This small molecule binds to this protein.
Small molecule (SMILES): Cc1ccc(C(=O)Nc2ccc(S(=O)(=O)O)c3cc(S(=O)(=O)O)cc(S(=O)(=O)O)c23)cc1NC(=O)c1cccc(N)c1

Binding-site contacts:
Ligand atom C15 contacts residue LYS578 of chain 1.D at 3.9 Å.
Ligand atom C33 contacts residue LEU759 of chain 1.D at 3.9 Å (hydrophobic).
Ligand atom C16 contacts residue ALA686 of chain 1.D at 3.8 Å (hydrophobic).
Ligand atom C14 contacts residue GLY591 of chain 1.D at 3.8 Å.
Ligand atom C6 contacts residue ASN497 of chain 1.D at 3.7 Å.
Ligand atom O34 contacts residue ARG570 of chain 1.D at 3.2 Å (salt-bridge).
Ligand atom C38 contacts residue LEU759 of chain 1.D at 3.8 Å (hydrophobic).
Ligand atom C13 contacts residue GLY591 of chain 1.D at 3.8 Å.
Ligand atom O4 contacts residue LYS578 of chain 1.D at 3.6 Å (salt-bridge).
Ligand atom C7 contacts residue TYR690 of chain 1.D at 3.9 Å (hydrophobic).
Ligand atom C3 contacts residue LYS578 of chain 1.D at 3.5 Å.
Ligand atom C7 contacts residue LYS578 of chain 1.D at 3.1 Å.
Ligand atom C12 contacts residue LYS578 of chain 1.D at 3.3 Å.
Ligand atom C37 contacts residue LEU759 of chain 1.D at 3.8 Å (hydrophobic).
Ligand atom C42 contacts residue LEU759 of chain 1.D at 3.4 Å (hydrophobic).
Ligand atom O30 contacts residue GLN574 of chain 1.D at 3.2 Å.
Ligand atom O23 contacts residue ASN497 of chain 1.D at 3.2 Å (h-bond).
Ligand atom S31 contacts residue ARG570 of chain 1.D at 3.6 Å.
Ligand atom C20 contacts residue GLY591 of chain 1.D at 3.6 Å.
Ligand atom O36 contacts residue LYS501 of chain 1.D at 3.2 Å.
Ligand atom C16 contacts residue ASN497 of chain 1.D at 3.6 Å.
Ligand atom C10 contacts residue ASN497 of chain 1.D at 3.5 Å.
Ligand atom O30 contacts residue LEU577 of chain 1.D at 3.9 Å.
Ligand atom C40 contacts residue LEU759 of chain 1.D at 3.5 Å (hydrophobic).
Ligand atom O34 contacts residue ALA686 of chain 1.D at 3.6 Å.
Ligand atom S31 contacts residue ASN498 of chain 1.D at 3.3 Å (h-bond).
Ligand atom O28 contacts residue GLN574 of chain 1.D at 2.8 Å (h-bond).
Ligand atom O4 contacts residue ALA581 of chain 1.D at 3.4 Å.
Ligand atom O36 contacts residue ASN498 of chain 1.D at 3.0 Å (h-bond).
Ligand atom O35 contacts residue ARG570 of chain 1.D at 2.9 Å (salt-bridge).
Ligand atom C22 contacts residue ASN497 of chain 1.D at 3.9 Å.
Ligand atom C11 contacts residue ASN497 of chain 1.D at 3.9 Å.
Ligand atom O29 contacts residue ALA686 of chain 1.D at 3.0 Å.
Ligand atom O35 contacts residue ASN498 of chain 1.D at 2.5 Å (h-bond).
Ligand atom O32 contacts residue GLY591 of chain 1.D at 2.9 Å (h-bond).
Ligand atom S21 contacts residue GLN574 of chain 1.D at 3.7 Å.
Ligand atom O34 contacts residue LYS501 of chain 1.D at 3.2 Å (salt-bridge).
Ligand atom O28 contacts residue ARG570 of chain 1.D at 3.1 Å (salt-bridge).
Ligand atom C39 contacts residue LEU759 of chain 1.D at 3.5 Å (hydrophobic).
Ligand atom C26 contacts residue GLY591 of chain 1.D at 3.7 Å.

Sequence of chain 1.D:
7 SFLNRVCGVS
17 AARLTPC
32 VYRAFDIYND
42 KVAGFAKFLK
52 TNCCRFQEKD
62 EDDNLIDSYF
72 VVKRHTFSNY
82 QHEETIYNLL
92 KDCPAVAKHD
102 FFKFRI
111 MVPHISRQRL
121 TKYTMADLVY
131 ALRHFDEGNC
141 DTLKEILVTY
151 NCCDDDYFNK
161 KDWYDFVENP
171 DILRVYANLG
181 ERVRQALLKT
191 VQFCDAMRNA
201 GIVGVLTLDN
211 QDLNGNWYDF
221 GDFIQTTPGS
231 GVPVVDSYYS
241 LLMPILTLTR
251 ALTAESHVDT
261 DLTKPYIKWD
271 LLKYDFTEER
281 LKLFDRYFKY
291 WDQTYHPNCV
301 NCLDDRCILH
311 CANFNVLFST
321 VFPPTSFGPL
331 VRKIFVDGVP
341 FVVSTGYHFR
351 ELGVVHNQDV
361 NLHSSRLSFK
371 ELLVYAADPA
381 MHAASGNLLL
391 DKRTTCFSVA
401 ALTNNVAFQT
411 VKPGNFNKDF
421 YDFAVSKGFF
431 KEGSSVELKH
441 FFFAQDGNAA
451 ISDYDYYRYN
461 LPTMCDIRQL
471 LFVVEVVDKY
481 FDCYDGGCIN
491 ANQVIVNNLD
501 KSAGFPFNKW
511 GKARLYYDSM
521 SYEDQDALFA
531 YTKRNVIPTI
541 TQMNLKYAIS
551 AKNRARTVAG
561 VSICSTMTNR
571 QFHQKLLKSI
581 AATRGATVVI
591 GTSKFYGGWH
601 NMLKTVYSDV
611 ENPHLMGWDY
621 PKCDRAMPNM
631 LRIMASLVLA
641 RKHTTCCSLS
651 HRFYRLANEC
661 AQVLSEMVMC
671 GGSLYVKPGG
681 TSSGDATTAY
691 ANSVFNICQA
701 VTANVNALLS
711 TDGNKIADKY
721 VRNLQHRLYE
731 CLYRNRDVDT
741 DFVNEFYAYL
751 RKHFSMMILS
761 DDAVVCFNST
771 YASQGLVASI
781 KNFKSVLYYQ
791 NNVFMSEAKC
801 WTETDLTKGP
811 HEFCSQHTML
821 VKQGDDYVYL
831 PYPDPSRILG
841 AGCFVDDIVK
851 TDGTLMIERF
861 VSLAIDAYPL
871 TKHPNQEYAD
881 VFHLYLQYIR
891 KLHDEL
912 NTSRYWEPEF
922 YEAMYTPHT